A protein and the small-molecule ligand that binds it are described below.
Small molecule (SMILES): CC(=O)N[C@@H]1[C@@H](O)[C@H](O)[C@@H](CO)O[C@H]1O

Binding-site contacts:
Ligand atom C2 contacts residue ASN44 of chain 1.A at 2.4 Å.
Ligand atom C5 contacts residue ASN44 of chain 1.A at 3.6 Å.
Ligand atom N2 contacts residue ASN44 of chain 1.A at 2.9 Å (h-bond).
Ligand atom C3 contacts residue ASN44 of chain 1.A at 3.8 Å.
Ligand atom O5 contacts residue ASN44 of chain 1.A at 2.3 Å (h-bond).
Ligand atom C4 contacts residue ASN44 of chain 1.A at 4.2 Å.
Ligand atom O7 contacts residue ASN44 of chain 1.A at 3.2 Å (h-bond).
Ligand atom C8 contacts residue THR43 of chain 1.A at 3.8 Å.
Ligand atom C8 contacts residue HIS42 of chain 1.A at 3.4 Å.
Ligand atom C1 contacts residue ASN44 of chain 1.A at 1.4 Å.
Ligand atom C7 contacts residue ASN44 of chain 1.A at 3.3 Å.
Ligand atom C8 contacts residue ASN44 of chain 1.A at 4.3 Å.

Sequence of chain 1.A:
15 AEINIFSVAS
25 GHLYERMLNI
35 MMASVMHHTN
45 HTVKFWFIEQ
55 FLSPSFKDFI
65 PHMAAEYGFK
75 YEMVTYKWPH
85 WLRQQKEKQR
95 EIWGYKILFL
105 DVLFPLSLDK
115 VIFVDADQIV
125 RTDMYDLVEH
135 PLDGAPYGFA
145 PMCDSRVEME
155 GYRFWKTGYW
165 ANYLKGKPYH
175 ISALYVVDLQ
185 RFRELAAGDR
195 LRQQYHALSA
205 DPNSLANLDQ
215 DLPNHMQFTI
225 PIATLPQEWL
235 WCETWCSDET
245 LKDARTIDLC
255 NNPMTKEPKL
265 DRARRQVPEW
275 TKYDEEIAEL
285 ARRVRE